A small-molecule ligand and the protein it binds are described below.
Small molecule (SMILES): COc1ccc2[nH]cc(CCNC(C)=O)c2c1

Binding-site contacts:
Ligand atom N2 contacts residue THR101 of chain 1.A at 3.2 Å (h-bond).
Ligand atom C5 contacts residue HIS68 of chain 1.A at 4.0 Å.
Ligand atom O2 contacts residue PHE142 of chain 1.A at 4.1 Å.
Ligand atom C1 contacts residue TYR82 of chain 1.A at 3.9 Å (hydrophobic).
Ligand atom C4 contacts residue PHE142 of chain 1.A at 4.1 Å (hydrophobic).
Ligand atom C8 contacts residue THR101 of chain 1.A at 4.1 Å.
Ligand atom O1 contacts residue PHE143 of chain 1.A at 3.8 Å.
Ligand atom C4 contacts residue ZEA1 of chain 1.T at 3.5 Å.
Ligand atom C13 contacts residue LEU22 of chain 1.A at 3.8 Å (hydrophobic).
Ligand atom C2 contacts residue VAL23 of chain 1.A at 3.8 Å (hydrophobic).
Ligand atom C3 contacts residue PHE143 of chain 1.A at 4.0 Å (hydrophobic).
Ligand atom C5 contacts residue LEU55 of chain 1.A at 4.0 Å (hydrophobic).
Ligand atom C3 contacts residue GLY139 of chain 1.A at 3.5 Å.
Ligand atom C3 contacts residue PHE142 of chain 1.A at 3.8 Å (hydrophobic).
Ligand atom C7 contacts residue LEU22 of chain 1.A at 4.0 Å (hydrophobic).
Ligand atom C11 contacts residue PHE143 of chain 1.A at 4.0 Å (hydrophobic).
Ligand atom C2 contacts residue LEU22 of chain 1.A at 3.9 Å (hydrophobic).
Ligand atom C10 contacts residue PHE143 of chain 1.A at 4.0 Å (hydrophobic).
Ligand atom O2 contacts residue TYR82 of chain 1.A at 3.3 Å (h-bond).
Ligand atom C5 contacts residue ZEA1 of chain 1.T at 3.5 Å.
Ligand atom C13 contacts residue THR101 of chain 1.A at 3.7 Å.
Ligand atom C11 contacts residue TYR9 of chain 1.A at 4.1 Å (hydrophobic).
Ligand atom C3 contacts residue TYR9 of chain 1.A at 3.6 Å (hydrophobic).
Ligand atom C7 contacts residue THR101 of chain 1.A at 4.0 Å.
Ligand atom C12 contacts residue GLY113 of chain 1.A at 4.1 Å.
Ligand atom C12 contacts residue THR101 of chain 1.A at 4.1 Å.
Ligand atom C10 contacts residue VAL115 of chain 1.A at 3.6 Å (hydrophobic).
Ligand atom C2 contacts residue THR101 of chain 1.A at 3.3 Å.
Ligand atom C5 contacts residue ILE30 of chain 1.A at 4.0 Å (hydrophobic).
Ligand atom C6 contacts residue LEU22 of chain 1.A at 3.9 Å (hydrophobic).
Ligand atom C8 contacts residue LEU22 of chain 1.A at 3.9 Å (hydrophobic).
Ligand atom O1 contacts residue TYR9 of chain 1.A at 3.0 Å.
Ligand atom C11 contacts residue VAL115 of chain 1.A at 3.5 Å (hydrophobic).
Ligand atom N1 contacts residue TYR80 of chain 1.A at 3.9 Å.
Ligand atom C10 contacts residue TYR9 of chain 1.A at 4.1 Å (hydrophobic).
Ligand atom O1 contacts residue VAL115 of chain 1.A at 3.6 Å.
Ligand atom C4 contacts residue TYR82 of chain 1.A at 4.0 Å (hydrophobic).
Ligand atom C1 contacts residue TYR80 of chain 1.A at 3.8 Å (hydrophobic).
Ligand atom N2 contacts residue LEU22 of chain 1.A at 3.9 Å.
Ligand atom O2 contacts residue ZEA1 of chain 1.T at 2.7 Å.

Sequence of chain 1.A:
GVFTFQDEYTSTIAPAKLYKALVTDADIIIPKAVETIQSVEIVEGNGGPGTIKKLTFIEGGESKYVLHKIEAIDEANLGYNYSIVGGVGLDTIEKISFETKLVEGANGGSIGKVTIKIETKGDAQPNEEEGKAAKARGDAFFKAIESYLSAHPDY